This protein binds this small molecule.
Small molecule (SMILES): O=c1cc(-c2ccccc2)nc2c(-c3ccccc3)c(C(F)(F)F)[nH]n12

Sequence of chain 1.A:
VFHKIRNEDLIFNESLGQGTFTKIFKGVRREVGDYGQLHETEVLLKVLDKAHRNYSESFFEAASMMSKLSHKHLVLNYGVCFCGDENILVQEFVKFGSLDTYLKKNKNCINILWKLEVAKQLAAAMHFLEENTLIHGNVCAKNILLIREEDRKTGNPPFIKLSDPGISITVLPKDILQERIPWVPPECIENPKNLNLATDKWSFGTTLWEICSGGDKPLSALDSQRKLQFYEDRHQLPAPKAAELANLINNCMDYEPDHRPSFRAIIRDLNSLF

Binding-site contacts:
Ligand atom OAJ contacts residue LEU44 of chain 1.A at 3.9 Å.
Ligand atom FAS contacts residue ILE24 of chain 1.A at 3.8 Å.
Ligand atom CAO contacts residue LEU145 of chain 1.A at 3.7 Å (hydrophobic).
Ligand atom CAE contacts residue LEU16 of chain 1.A at 3.9 Å (hydrophobic).
Ligand atom CAD contacts residue GLY97 of chain 1.A at 3.5 Å.
Ligand atom CAI contacts residue LEU44 of chain 1.A at 3.7 Å (hydrophobic).
Ligand atom CAC contacts residue VAL94 of chain 1.A at 3.5 Å (hydrophobic).
Ligand atom FAT contacts residue LEU145 of chain 1.A at 3.9 Å.
Ligand atom CAN contacts residue LEU145 of chain 1.A at 3.9 Å (hydrophobic).
Ligand atom NAP contacts residue LEU145 of chain 1.A at 3.1 Å.
Ligand atom CAH contacts residue GLY97 of chain 1.A at 3.9 Å.
Ligand atom CAC contacts residue LYS95 of chain 1.A at 3.6 Å.
Ligand atom FAT contacts residue GLN91 of chain 1.A at 2.9 Å.
Ligand atom NAK contacts residue LEU145 of chain 1.A at 3.6 Å.
Ligand atom OAJ contacts residue VAL94 of chain 1.A at 2.9 Å (h-bond).
Ligand atom FAR contacts residue SER163 of chain 1.A at 3.7 Å.
Ligand atom NAK contacts residue LEU44 of chain 1.A at 3.5 Å.
Ligand atom CAZ contacts residue ILE24 of chain 1.A at 3.7 Å (hydrophobic).
Ligand atom OAJ contacts residue LEU145 of chain 1.A at 3.8 Å.
Ligand atom CAL contacts residue LEU44 of chain 1.A at 3.9 Å (hydrophobic).
Ligand atom CAW contacts residue SER98 of chain 1.A at 3.4 Å.
Ligand atom CAI contacts residue VAL94 of chain 1.A at 3.8 Å (hydrophobic).
Ligand atom OAJ contacts residue PHE93 of chain 1.A at 3.8 Å.
Ligand atom CAV contacts residue LYS142 of chain 1.A at 3.8 Å.
Ligand atom CAB contacts residue LYS95 of chain 1.A at 3.3 Å.
Ligand atom CAC contacts residue PHE93 of chain 1.A at 3.6 Å (hydrophobic).
Ligand atom CAU contacts residue SER98 of chain 1.A at 3.8 Å.
Ligand atom OAJ contacts residue GLU92 of chain 1.A at 3.8 Å.
Ligand atom CAV contacts residue SER98 of chain 1.A at 3.1 Å.
Ligand atom CAY contacts residue LEU16 of chain 1.A at 3.7 Å (hydrophobic).
Ligand atom FAT contacts residue SER163 of chain 1.A at 3.0 Å.
Ligand atom CAG contacts residue LEU16 of chain 1.A at 3.9 Å (hydrophobic).
Ligand atom FAT contacts residue LEU44 of chain 1.A at 3.8 Å.
Ligand atom CAH contacts residue PHE93 of chain 1.A at 3.7 Å (hydrophobic).
Ligand atom CAH contacts residue VAL94 of chain 1.A at 3.2 Å (hydrophobic).
Ligand atom NAP contacts residue LEU44 of chain 1.A at 3.4 Å.
Ligand atom CAB contacts residue GLY97 of chain 1.A at 3.9 Å.
Ligand atom CAG contacts residue GLY97 of chain 1.A at 3.6 Å.
Ligand atom CAL contacts residue LEU145 of chain 1.A at 3.8 Å (hydrophobic).
Ligand atom CAC contacts residue GLY97 of chain 1.A at 3.4 Å.